The protein below binds the small molecule below.
Small molecule (SMILES): CC(=O)N[C@H]1[C@H](O[C@H]2[C@H](O)[C@@H](NC(C)=O)CO[C@@H]2CO)O[C@H](CO)[C@@H](O)[C@@H]1O

Binding-site contacts:
Ligand atom C6 contacts residue SER252 of chain 1.C at 4.4 Å.
Ligand atom C5 contacts residue ASN250 of chain 1.C at 3.6 Å.
Ligand atom C3 contacts residue ASN250 of chain 1.C at 3.6 Å.
Ligand atom C8 contacts residue NAG1 of chain 1.S at 3.6 Å.
Ligand atom O7 contacts residue ASN250 of chain 1.C at 4.5 Å.
Ligand atom C7 contacts residue PHE249 of chain 1.C at 3.2 Å (hydrophobic).
Ligand atom O7 contacts residue PHE249 of chain 1.C at 3.5 Å (h-bond).
Ligand atom C7 contacts residue SER252 of chain 1.C at 4.2 Å.
Ligand atom O7 contacts residue THR248 of chain 1.C at 4.2 Å.
Ligand atom N2 contacts residue ASN250 of chain 1.C at 2.8 Å (h-bond).
Ligand atom C2 contacts residue ASN250 of chain 1.C at 2.4 Å.
Ligand atom O7 contacts residue PRO254 of chain 1.C at 4.4 Å.
Ligand atom C4 contacts residue SER252 of chain 1.C at 4.1 Å.
Ligand atom C8 contacts residue PHE249 of chain 1.C at 3.1 Å (hydrophobic).
Ligand atom O5 contacts residue ASN250 of chain 1.C at 2.5 Å (h-bond).
Ligand atom C8 contacts residue SER252 of chain 1.C at 3.1 Å.
Ligand atom C1 contacts residue ASN250 of chain 1.C at 1.4 Å.
Ligand atom C1 contacts residue SER252 of chain 1.C at 4.3 Å.
Ligand atom C4 contacts residue ASN250 of chain 1.C at 4.2 Å.
Ligand atom N2 contacts residue PHE249 of chain 1.C at 3.7 Å.
Ligand atom O5 contacts residue SER252 of chain 1.C at 4.2 Å.
Ligand atom C8 contacts residue PRO254 of chain 1.C at 3.5 Å (hydrophobic).
Ligand atom C3 contacts residue SER252 of chain 1.C at 4.2 Å.
Ligand atom C2 contacts residue PHE249 of chain 1.C at 4.2 Å (hydrophobic).
Ligand atom N2 contacts residue SER252 of chain 1.C at 4.3 Å.
Ligand atom O3 contacts residue SER252 of chain 1.C at 4.4 Å.
Ligand atom C1 contacts residue PHE249 of chain 1.C at 4.4 Å (hydrophobic).
Ligand atom C7 contacts residue PRO254 of chain 1.C at 4.5 Å (hydrophobic).
Ligand atom O6 contacts residue SER252 of chain 1.C at 4.3 Å.
Ligand atom C7 contacts residue ASN250 of chain 1.C at 3.7 Å.
Ligand atom C8 contacts residue GLY253 of chain 1.C at 4.1 Å.
Ligand atom C8 contacts residue ASN250 of chain 1.C at 3.9 Å.
Ligand atom C2 contacts residue SER252 of chain 1.C at 3.6 Å.
Ligand atom O3 contacts residue PRO254 of chain 1.C at 4.4 Å.

Sequence of chain 1.C:
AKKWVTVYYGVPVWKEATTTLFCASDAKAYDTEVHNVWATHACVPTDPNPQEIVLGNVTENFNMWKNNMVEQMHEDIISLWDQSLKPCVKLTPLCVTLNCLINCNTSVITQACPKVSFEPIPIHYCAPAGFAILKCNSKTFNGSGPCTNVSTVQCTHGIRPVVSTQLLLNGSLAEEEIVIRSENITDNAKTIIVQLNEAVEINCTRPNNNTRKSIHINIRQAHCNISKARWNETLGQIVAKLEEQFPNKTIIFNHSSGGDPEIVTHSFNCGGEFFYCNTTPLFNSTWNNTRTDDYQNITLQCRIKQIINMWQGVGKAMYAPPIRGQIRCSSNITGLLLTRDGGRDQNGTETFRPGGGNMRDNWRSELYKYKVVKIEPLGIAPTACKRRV